This protein binds this small molecule.
Small molecule (SMILES): Cc1nc2ccccc2nc1CC[C@H]1CCN(c2ccccn2)C1

Binding-site contacts:
Ligand atom C14 contacts residue LEU229 of chain 1.D at 3.6 Å (hydrophobic).
Ligand atom C11 contacts residue MET267 of chain 1.D at 3.8 Å (hydrophobic).
Ligand atom C6 contacts residue MET267 of chain 1.D at 3.8 Å (hydrophobic).
Ligand atom C3 contacts residue GLY279 of chain 1.D at 3.3 Å.
Ligand atom C19 contacts residue PHE283 of chain 1.D at 3.6 Å (hydrophobic).
Ligand atom C17 contacts residue PHE283 of chain 1.D at 3.5 Å (hydrophobic).
Ligand atom N21 contacts residue GLN280 of chain 1.D at 3.2 Å (h-bond).
Ligand atom N7 contacts residue MET267 of chain 1.D at 3.7 Å.
Ligand atom C5 contacts residue GLU275 of chain 1.D at 3.8 Å.
Ligand atom C20 contacts residue PHE250 of chain 1.D at 3.8 Å (hydrophobic).
Ligand atom C9 contacts residue GLY279 of chain 1.D at 3.8 Å.
Ligand atom C1 contacts residue MET267 of chain 1.D at 3.6 Å (hydrophobic).
Ligand atom C5 contacts residue PRO266 of chain 1.D at 3.8 Å (hydrophobic).
Ligand atom C23 contacts residue PHE250 of chain 1.D at 3.6 Å (hydrophobic).
Ligand atom C22 contacts residue PHE250 of chain 1.D at 3.8 Å (hydrophobic).
Ligand atom N7 contacts residue TYR247 of chain 1.D at 3.7 Å.
Ligand atom N7 contacts residue GLY279 of chain 1.D at 3.2 Å.
Ligand atom C4 contacts residue GLY279 of chain 1.D at 3.6 Å.
Ligand atom N2 contacts residue TYR247 of chain 1.D at 2.6 Å (h-bond).
Ligand atom C24 contacts residue PHE283 of chain 1.D at 3.5 Å (hydrophobic).
Ligand atom C16 contacts residue PHE283 of chain 1.D at 3.6 Å (hydrophobic).
Ligand atom N2 contacts residue MET267 of chain 1.D at 3.6 Å.
Ligand atom C11 contacts residue TYR247 of chain 1.D at 3.0 Å (hydrophobic).
Ligand atom C6 contacts residue PRO266 of chain 1.D at 3.5 Å (hydrophobic).
Ligand atom C1 contacts residue TYR247 of chain 1.D at 3.4 Å (hydrophobic).
Ligand atom C12 contacts residue ILE246 of chain 1.D at 3.4 Å (hydrophobic).
Ligand atom C23 contacts residue GLN280 of chain 1.D at 3.6 Å.
Ligand atom C1 contacts residue VAL276 of chain 1.D at 3.7 Å (hydrophobic).
Ligand atom C10 contacts residue MET267 of chain 1.D at 3.8 Å (hydrophobic).
Ligand atom C15 contacts residue ILE246 of chain 1.D at 3.6 Å (hydrophobic).
Ligand atom C8 contacts residue MET267 of chain 1.D at 3.5 Å (hydrophobic).
Ligand atom C11 contacts residue GLY279 of chain 1.D at 3.8 Å.
Ligand atom C3 contacts residue TYR247 of chain 1.D at 3.6 Å (hydrophobic).
Ligand atom C12 contacts residue VAL232 of chain 1.D at 3.7 Å (hydrophobic).
Ligand atom C12 contacts residue SER231 of chain 1.D at 3.3 Å.
Ligand atom N18 contacts residue PHE283 of chain 1.D at 3.4 Å.
Ligand atom C3 contacts residue MET267 of chain 1.D at 3.5 Å (hydrophobic).
Ligand atom C6 contacts residue GLU275 of chain 1.D at 3.6 Å.
Ligand atom C10 contacts residue GLY279 of chain 1.D at 3.8 Å.
Ligand atom C13 contacts residue SER231 of chain 1.D at 3.5 Å.

Sequence of chain 1.D:
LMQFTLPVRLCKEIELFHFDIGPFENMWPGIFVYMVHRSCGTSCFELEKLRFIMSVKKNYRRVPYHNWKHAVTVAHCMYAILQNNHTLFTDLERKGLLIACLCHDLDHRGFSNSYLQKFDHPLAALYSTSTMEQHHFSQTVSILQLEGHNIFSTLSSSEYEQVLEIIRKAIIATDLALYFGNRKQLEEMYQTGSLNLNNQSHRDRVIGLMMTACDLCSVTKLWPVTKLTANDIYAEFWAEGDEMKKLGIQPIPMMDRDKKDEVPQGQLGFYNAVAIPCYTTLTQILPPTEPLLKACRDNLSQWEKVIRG